Sequence of chain 2.E:
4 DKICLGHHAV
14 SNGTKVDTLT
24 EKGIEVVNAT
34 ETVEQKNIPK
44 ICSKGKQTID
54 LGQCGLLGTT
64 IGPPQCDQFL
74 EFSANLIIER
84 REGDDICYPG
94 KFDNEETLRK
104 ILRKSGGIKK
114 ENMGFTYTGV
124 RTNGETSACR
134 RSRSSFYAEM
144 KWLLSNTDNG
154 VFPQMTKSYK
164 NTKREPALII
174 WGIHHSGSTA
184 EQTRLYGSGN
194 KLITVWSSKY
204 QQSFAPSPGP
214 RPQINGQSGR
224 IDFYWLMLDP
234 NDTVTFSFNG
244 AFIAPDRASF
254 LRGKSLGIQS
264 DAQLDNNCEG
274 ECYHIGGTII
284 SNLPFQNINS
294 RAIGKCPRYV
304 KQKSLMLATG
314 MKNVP

Binding-site contacts:
Ligand atom C2 contacts residue ASN82 of chain 1.F at 2.6 Å.
Ligand atom C8 contacts residue LYS75 of chain 1.F at 4.3 Å.
Ligand atom C4 contacts residue ASN82 of chain 1.F at 4.2 Å.
Ligand atom N2 contacts residue ASN82 of chain 1.F at 3.1 Å (h-bond).
Ligand atom N2 contacts residue GLU72 of chain 1.F at 4.0 Å.
Ligand atom O7 contacts residue ASN79 of chain 1.F at 3.4 Å (h-bond).
Ligand atom C8 contacts residue GLU69 of chain 1.F at 4.3 Å.
Ligand atom O7 contacts residue GLU69 of chain 1.F at 4.0 Å.
Ligand atom C8 contacts residue GLU72 of chain 1.F at 4.0 Å.
Ligand atom O7 contacts residue LYS107 of chain 2.E at 3.0 Å (salt-bridge).
Ligand atom C3 contacts residue ASN82 of chain 1.F at 3.9 Å.
Ligand atom C8 contacts residue LYS107 of chain 2.E at 3.8 Å.
Ligand atom O5 contacts residue ASN82 of chain 1.F at 2.2 Å (h-bond).
Ligand atom O7 contacts residue ASN82 of chain 1.F at 3.1 Å (h-bond).
Ligand atom O6 contacts residue ARG85 of chain 1.F at 4.2 Å.
Ligand atom O6 contacts residue ARG294 of chain 1.E at 3.8 Å.
Ligand atom C7 contacts residue ASN82 of chain 1.F at 3.3 Å.
Ligand atom C5 contacts residue ASN82 of chain 1.F at 3.6 Å.
Ligand atom C8 contacts residue ASN79 of chain 1.F at 3.1 Å.
Ligand atom C1 contacts residue ASN82 of chain 1.F at 1.4 Å.
Ligand atom O3 contacts residue GLU72 of chain 1.F at 4.3 Å.
Ligand atom C7 contacts residue ASN79 of chain 1.F at 3.7 Å.
Ligand atom C7 contacts residue LYS107 of chain 2.E at 3.6 Å.

Sequence of chain 1.F:
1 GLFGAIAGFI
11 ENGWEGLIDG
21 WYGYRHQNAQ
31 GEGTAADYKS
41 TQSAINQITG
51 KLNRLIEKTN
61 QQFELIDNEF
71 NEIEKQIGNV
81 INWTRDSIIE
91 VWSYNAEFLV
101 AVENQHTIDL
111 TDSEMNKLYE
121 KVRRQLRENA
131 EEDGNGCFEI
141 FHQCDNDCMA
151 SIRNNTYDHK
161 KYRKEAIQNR

The protein below binds the small molecule below.
Small molecule (SMILES): CC(=O)N[C@H]1[C@H](O[C@H]2[C@H](O)[C@@H](NC(C)=O)CO[C@@H]2CO)O[C@H](CO)[C@@H](O)[C@@H]1O

Sequence of chain 1.E:
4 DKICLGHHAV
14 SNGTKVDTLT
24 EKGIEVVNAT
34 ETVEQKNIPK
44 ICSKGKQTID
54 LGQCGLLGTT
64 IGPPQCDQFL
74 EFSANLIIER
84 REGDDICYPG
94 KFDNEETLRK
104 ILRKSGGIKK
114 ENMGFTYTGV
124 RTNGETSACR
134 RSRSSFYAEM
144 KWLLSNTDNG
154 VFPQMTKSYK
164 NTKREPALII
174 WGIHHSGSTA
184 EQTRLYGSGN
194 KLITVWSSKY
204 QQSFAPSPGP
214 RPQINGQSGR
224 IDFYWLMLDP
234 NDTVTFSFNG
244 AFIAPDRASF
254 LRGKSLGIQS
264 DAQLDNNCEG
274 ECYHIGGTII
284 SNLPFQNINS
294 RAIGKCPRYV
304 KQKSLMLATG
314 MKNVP